Binding-site contacts:
Ligand atom O2G contacts residue ARG229 of chain 1.D at 2.4 Å (salt-bridge).
Ligand atom O1A contacts residue GLY70 of chain 1.D at 3.4 Å.
Ligand atom O2A contacts residue GLU159 of chain 1.E at 3.1 Å (salt-bridge).
Ligand atom O1B contacts residue GLY70 of chain 1.D at 3.2 Å (h-bond).
Ligand atom O2B contacts residue THR72 of chain 1.D at 2.9 Å (h-bond).
Ligand atom N6 contacts residue THR40 of chain 1.D at 2.6 Å (h-bond).
Ligand atom S1G contacts residue PRO67 of chain 1.D at 3.6 Å.
Ligand atom C3' contacts residue VAL28 of chain 1.D at 3.3 Å (hydrophobic).
Ligand atom O3G contacts residue MG1 of chain 1.R at 2.1 Å.
Ligand atom O3' contacts residue VAL28 of chain 1.D at 2.7 Å (h-bond).
Ligand atom N6 contacts residue THR69 of chain 1.D at 3.6 Å (h-bond).
Ligand atom N1 contacts residue VAL39 of chain 1.D at 3.7 Å.
Ligand atom O1B contacts residue LYS71 of chain 1.D at 2.7 Å (salt-bridge).
Ligand atom PG contacts residue ARG229 of chain 1.D at 3.5 Å.
Ligand atom N6 contacts residue VAL39 of chain 1.D at 3.4 Å.
Ligand atom O3' contacts residue ILE232 of chain 1.D at 3.6 Å.
Ligand atom O5' contacts residue ARG229 of chain 1.D at 3.7 Å.
Ligand atom N1 contacts residue THR40 of chain 1.D at 3.0 Å (h-bond).
Ligand atom O2A contacts residue ARG229 of chain 1.D at 3.2 Å (salt-bridge).
Ligand atom PG contacts residue MG1 of chain 1.R at 3.7 Å.
Ligand atom N6 contacts residue GLN42 of chain 1.D at 3.5 Å (h-bond).
Ligand atom O2' contacts residue TYR31 of chain 1.D at 3.1 Å (h-bond).
Ligand atom C5' contacts residue SER73 of chain 1.D at 3.3 Å.
Ligand atom C8 contacts residue GLY68 of chain 1.D at 3.1 Å.
Ligand atom O2B contacts residue MG1 of chain 1.R at 3.0 Å.
Ligand atom N7 contacts residue GLY68 of chain 1.D at 3.4 Å (h-bond).
Ligand atom S1G contacts residue ASN171 of chain 1.D at 3.0 Å (h-bond).
Ligand atom C6 contacts residue THR40 of chain 1.D at 3.5 Å.
Ligand atom N7 contacts residue THR69 of chain 1.D at 2.9 Å (h-bond).
Ligand atom O3G contacts residue THR72 of chain 1.D at 3.6 Å (h-bond).
Ligand atom C2 contacts residue THR40 of chain 1.D at 3.7 Å.
Ligand atom O3B contacts residue GLY68 of chain 1.D at 3.0 Å (h-bond).
Ligand atom O3A contacts residue GLY70 of chain 1.D at 3.4 Å (h-bond).
Ligand atom O2G contacts residue ARG184 of chain 1.E at 2.5 Å (salt-bridge).
Ligand atom O3A contacts residue GLY68 of chain 1.D at 3.6 Å.
Ligand atom O3B contacts residue ARG229 of chain 1.D at 3.5 Å (salt-bridge).
Ligand atom N7 contacts residue GLY70 of chain 1.D at 3.4 Å.
Ligand atom C2 contacts residue PRO33 of chain 1.D at 3.6 Å (hydrophobic).
Ligand atom O2' contacts residue PRO33 of chain 1.D at 3.7 Å.
Ligand atom O1A contacts residue SER73 of chain 1.D at 2.5 Å (h-bond).

Sequence of chain 1.E:
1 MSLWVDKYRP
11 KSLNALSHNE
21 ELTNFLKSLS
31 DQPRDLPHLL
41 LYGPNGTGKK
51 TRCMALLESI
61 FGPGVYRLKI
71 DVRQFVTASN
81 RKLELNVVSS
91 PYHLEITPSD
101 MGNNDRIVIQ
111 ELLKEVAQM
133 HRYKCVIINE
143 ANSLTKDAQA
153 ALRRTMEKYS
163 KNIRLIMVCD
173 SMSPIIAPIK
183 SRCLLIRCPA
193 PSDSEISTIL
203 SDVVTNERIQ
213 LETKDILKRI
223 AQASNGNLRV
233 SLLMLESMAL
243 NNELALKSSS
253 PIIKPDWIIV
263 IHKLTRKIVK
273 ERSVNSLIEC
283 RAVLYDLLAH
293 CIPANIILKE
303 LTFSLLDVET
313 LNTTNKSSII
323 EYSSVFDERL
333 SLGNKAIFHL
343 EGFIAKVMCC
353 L

A protein and the small-molecule ligand that binds it are described below.
Small molecule (SMILES): Nc1ncnc2c1ncn2[C@@H]1O[C@H](COP(=O)(O)OP(=O)(O)OP(O)(O)=S)[C@@H](O)[C@H]1O

Sequence of chain 1.D:
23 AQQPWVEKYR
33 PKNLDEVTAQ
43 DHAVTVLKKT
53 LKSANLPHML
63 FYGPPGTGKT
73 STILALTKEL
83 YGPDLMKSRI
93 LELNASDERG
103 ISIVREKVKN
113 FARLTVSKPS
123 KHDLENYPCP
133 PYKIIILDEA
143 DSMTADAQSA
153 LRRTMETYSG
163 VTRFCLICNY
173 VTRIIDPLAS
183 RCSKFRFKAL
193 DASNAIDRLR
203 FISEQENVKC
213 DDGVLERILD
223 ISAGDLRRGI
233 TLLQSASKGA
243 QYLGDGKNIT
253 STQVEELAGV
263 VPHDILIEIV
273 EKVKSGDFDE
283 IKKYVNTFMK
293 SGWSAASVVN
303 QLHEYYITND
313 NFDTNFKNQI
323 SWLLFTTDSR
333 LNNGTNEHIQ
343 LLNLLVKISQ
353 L